A protein and the small-molecule ligand that binds it are described below.
Small molecule (SMILES): Cn1c(=O)cc(NC(C)(C)c2ncc(C3CC3)cn2)c2cc(Nc3ccnc(Cl)c3C#N)ccc21

Sequence of chain 2.A:
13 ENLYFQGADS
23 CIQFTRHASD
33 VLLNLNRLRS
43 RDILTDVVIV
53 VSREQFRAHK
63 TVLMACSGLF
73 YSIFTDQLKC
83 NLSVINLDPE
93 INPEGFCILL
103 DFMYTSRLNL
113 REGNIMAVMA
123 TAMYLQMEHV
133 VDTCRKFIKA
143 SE

Binding-site contacts:
Ligand atom C12 contacts residue HIS131 of chain 1.A at 3.7 Å.
Ligand atom N contacts residue GLN128 of chain 1.A at 3.3 Å (h-bond).
Ligand atom N5 contacts residue ASN36 of chain 2.A at 3.8 Å.
Ligand atom C25 contacts residue TYR73 of chain 1.A at 3.4 Å (hydrophobic).
Ligand atom N6 contacts residue ALA67 of chain 1.A at 3.4 Å (h-bond).
Ligand atom C contacts residue GLY70 of chain 1.A at 3.7 Å.
Ligand atom CL contacts residue ARG43 of chain 2.A at 3.4 Å.
Ligand atom N1 contacts residue ALA67 of chain 1.A at 3.1 Å (h-bond).
Ligand atom C8 contacts residue CYS68 of chain 1.A at 3.8 Å (hydrophobic).
Ligand atom C2 contacts residue ALA67 of chain 1.A at 3.4 Å (hydrophobic).
Ligand atom N4 contacts residue ASN36 of chain 2.A at 3.6 Å.
Ligand atom C5 contacts residue GLY70 of chain 1.A at 3.5 Å.
Ligand atom C24 contacts residue TYR73 of chain 1.A at 3.5 Å (hydrophobic).
Ligand atom N6 contacts residue MET66 of chain 1.A at 3.2 Å (h-bond).
Ligand atom C12 contacts residue ASP32 of chain 2.A at 3.7 Å.
Ligand atom C1 contacts residue MET66 of chain 1.A at 3.5 Å (hydrophobic).
Ligand atom N6 contacts residue LEU40 of chain 2.A at 3.7 Å.
Ligand atom O contacts residue GLU130 of chain 1.A at 2.9 Å (salt-bridge).
Ligand atom CL contacts residue LEU40 of chain 2.A at 3.7 Å.
Ligand atom C14 contacts residue HIS131 of chain 1.A at 3.3 Å.
Ligand atom C17 contacts residue CYS68 of chain 1.A at 3.5 Å (hydrophobic).
Ligand atom N1 contacts residue CYS68 of chain 1.A at 3.5 Å.
Ligand atom C19 contacts residue GLU130 of chain 1.A at 3.8 Å.
Ligand atom C25 contacts residue MET66 of chain 1.A at 3.4 Å (hydrophobic).
Ligand atom N4 contacts residue MET66 of chain 1.A at 2.9 Å (h-bond).
Ligand atom O contacts residue MET129 of chain 1.A at 3.5 Å.
Ligand atom C23 contacts residue TYR73 of chain 1.A at 3.6 Å (hydrophobic).
Ligand atom C13 contacts residue HIS131 of chain 1.A at 3.5 Å.
Ligand atom C9 contacts residue ALA67 of chain 1.A at 3.7 Å (hydrophobic).
Ligand atom N6 contacts residue TYR73 of chain 1.A at 3.7 Å.
Ligand atom C19 contacts residue GLN128 of chain 1.A at 3.0 Å.
Ligand atom C23 contacts residue ASN36 of chain 2.A at 3.6 Å.
Ligand atom C2 contacts residue ASN36 of chain 2.A at 3.6 Å.
Ligand atom C15 contacts residue ASP32 of chain 2.A at 3.5 Å.
Ligand atom C24 contacts residue ASN36 of chain 2.A at 3.6 Å.
Ligand atom CL contacts residue ARG39 of chain 2.A at 3.4 Å.
Ligand atom C20 contacts residue ASN36 of chain 2.A at 3.7 Å.
Ligand atom C6 contacts residue GLN128 of chain 1.A at 3.6 Å.
Ligand atom C18 contacts residue ALA67 of chain 1.A at 3.1 Å (hydrophobic).
Ligand atom O contacts residue GLN128 of chain 1.A at 3.6 Å (h-bond).

Sequence of chain 1.A:
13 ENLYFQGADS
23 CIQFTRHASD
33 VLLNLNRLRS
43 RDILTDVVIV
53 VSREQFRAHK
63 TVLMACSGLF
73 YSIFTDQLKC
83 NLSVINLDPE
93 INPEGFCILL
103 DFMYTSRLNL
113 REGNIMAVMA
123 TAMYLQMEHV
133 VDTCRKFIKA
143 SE